This small molecule binds to this protein.
Small molecule (SMILES): O=C(O)C1=C[C@@H](O)[C@@H](O)[C@H](O)C1

Sequence of chain 2.A:
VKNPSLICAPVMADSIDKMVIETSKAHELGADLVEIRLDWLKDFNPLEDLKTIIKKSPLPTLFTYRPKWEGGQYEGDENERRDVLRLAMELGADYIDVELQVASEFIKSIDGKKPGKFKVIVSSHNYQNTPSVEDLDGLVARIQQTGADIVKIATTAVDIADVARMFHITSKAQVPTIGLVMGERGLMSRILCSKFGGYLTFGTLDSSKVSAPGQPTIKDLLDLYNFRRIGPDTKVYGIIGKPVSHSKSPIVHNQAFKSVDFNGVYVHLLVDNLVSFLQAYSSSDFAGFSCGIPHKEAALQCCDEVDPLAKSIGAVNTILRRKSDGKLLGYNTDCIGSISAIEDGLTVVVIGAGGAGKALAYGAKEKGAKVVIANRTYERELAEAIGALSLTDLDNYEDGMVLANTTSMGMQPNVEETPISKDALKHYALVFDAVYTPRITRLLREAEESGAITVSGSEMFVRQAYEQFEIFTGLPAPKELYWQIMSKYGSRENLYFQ

Binding-site contacts:
Ligand atom O7 contacts residue GLN493 of chain 2.A at 3.0 Å (h-bond).
Ligand atom C6 contacts residue CYS291 of chain 2.A at 4.0 Å (hydrophobic).
Ligand atom O7 contacts residue ASN317 of chain 2.A at 3.6 Å.
Ligand atom O3 contacts residue ILE239 of chain 2.A at 3.6 Å.
Ligand atom O11 contacts residue LYS296 of chain 2.A at 3.0 Å (salt-bridge).
Ligand atom O7 contacts residue SER290 of chain 2.A at 3.6 Å.
Ligand atom C8 contacts residue LYS296 of chain 2.A at 3.9 Å.
Ligand atom C6 contacts residue ILE239 of chain 2.A at 4.1 Å (hydrophobic).
Ligand atom O2 contacts residue PHE486 of chain 2.A at 4.0 Å.
Ligand atom O12 contacts residue CYS291 of chain 2.A at 4.1 Å.
Ligand atom O7 contacts residue CYS291 of chain 2.A at 4.1 Å.
Ligand atom C5 contacts residue SER249 of chain 2.A at 3.6 Å.
Ligand atom O12 contacts residue ASN317 of chain 2.A at 3.0 Å (h-bond).
Ligand atom O2 contacts residue SER247 of chain 2.A at 3.6 Å.
Ligand atom C8 contacts residue GLN489 of chain 2.A at 3.6 Å.
Ligand atom O7 contacts residue GLN489 of chain 2.A at 3.2 Å (h-bond).
Ligand atom C9 contacts residue LYS296 of chain 2.A at 4.0 Å.
Ligand atom C1 contacts residue SER247 of chain 2.A at 3.4 Å.
Ligand atom O12 contacts residue GLN489 of chain 2.A at 3.9 Å.
Ligand atom O3 contacts residue TYR461 of chain 2.A at 3.6 Å (h-bond).
Ligand atom C6 contacts residue GLN489 of chain 2.A at 3.9 Å.
Ligand atom O3 contacts residue SER249 of chain 2.A at 2.5 Å (h-bond).
Ligand atom C1 contacts residue SER249 of chain 2.A at 3.5 Å.
Ligand atom C8 contacts residue ASN317 of chain 2.A at 4.0 Å.
Ligand atom O11 contacts residue GLY292 of chain 2.A at 4.2 Å.
Ligand atom C4 contacts residue PHE486 of chain 2.A at 4.0 Å (hydrophobic).
Ligand atom C1 contacts residue PHE486 of chain 2.A at 3.7 Å (hydrophobic).
Ligand atom O12 contacts residue ASP334 of chain 2.A at 2.8 Å (salt-bridge).
Ligand atom O3 contacts residue PHE486 of chain 2.A at 3.8 Å.
Ligand atom O2 contacts residue TYR461 of chain 2.A at 2.6 Å (h-bond).
Ligand atom C5 contacts residue GLN489 of chain 2.A at 4.0 Å.
Ligand atom C1 contacts residue ILE239 of chain 2.A at 4.1 Å (hydrophobic).
Ligand atom O12 contacts residue LYS296 of chain 2.A at 2.9 Å (salt-bridge).
Ligand atom C5 contacts residue ILE239 of chain 2.A at 3.7 Å (hydrophobic).
Ligand atom C8 contacts residue ASP334 of chain 2.A at 3.7 Å.
Ligand atom C4 contacts residue ILE239 of chain 2.A at 4.1 Å (hydrophobic).
Ligand atom C4 contacts residue SER249 of chain 2.A at 4.1 Å.
Ligand atom C1 contacts residue TYR461 of chain 2.A at 3.3 Å (hydrophobic).
Ligand atom O3 contacts residue SER247 of chain 2.A at 2.5 Å (h-bond).
Ligand atom O2 contacts residue HIS246 of chain 2.A at 4.2 Å.